Binding-site contacts:
Ligand atom C6 contacts residue GLY66 of chain 2.A at 4.0 Å.
Ligand atom C4 contacts residue GLY66 of chain 2.A at 4.5 Å.
Ligand atom O4 contacts residue GLY66 of chain 2.A at 4.3 Å.
Ligand atom C7 contacts residue ASN65 of chain 2.A at 4.2 Å.
Ligand atom C6 contacts residue PHE27 of chain 2.A at 3.9 Å (hydrophobic).
Ligand atom C7 contacts residue ASN28 of chain 2.A at 3.2 Å.
Ligand atom O5 contacts residue ASN65 of chain 2.A at 3.7 Å.
Ligand atom C8 contacts residue GLY66 of chain 2.A at 3.9 Å.
Ligand atom O5 contacts residue GLY66 of chain 2.A at 3.7 Å.
Ligand atom C1 contacts residue ASN65 of chain 2.A at 4.4 Å.
Ligand atom C4 contacts residue ASN28 of chain 2.A at 4.3 Å.
Ligand atom C6 contacts residue ASN65 of chain 2.A at 3.5 Å.
Ligand atom O7 contacts residue ASN28 of chain 2.A at 3.3 Å (h-bond).
Ligand atom C4 contacts residue PHE27 of chain 2.A at 3.5 Å (hydrophobic).
Ligand atom O4 contacts residue PHE27 of chain 2.A at 4.5 Å.
Ligand atom N2 contacts residue ASN28 of chain 2.A at 2.8 Å (h-bond).
Ligand atom C5 contacts residue ASN28 of chain 2.A at 3.7 Å.
Ligand atom C1 contacts residue ASN28 of chain 2.A at 1.4 Å.
Ligand atom C7 contacts residue GLY66 of chain 2.A at 4.1 Å.
Ligand atom C3 contacts residue ASN28 of chain 2.A at 3.8 Å.
Ligand atom C8 contacts residue ASN28 of chain 2.A at 4.3 Å.
Ligand atom C3 contacts residue PHE27 of chain 2.A at 4.2 Å (hydrophobic).
Ligand atom C2 contacts residue ASN28 of chain 2.A at 2.4 Å.
Ligand atom O5 contacts residue ASN28 of chain 2.A at 2.4 Å (h-bond).
Ligand atom C8 contacts residue ASN65 of chain 2.A at 3.5 Å.
Ligand atom C5 contacts residue GLY66 of chain 2.A at 3.4 Å.
Ligand atom C5 contacts residue PHE27 of chain 2.A at 3.7 Å (hydrophobic).
Ligand atom C5 contacts residue ASN65 of chain 2.A at 3.4 Å.
Ligand atom C1 contacts residue GLY66 of chain 2.A at 3.9 Å.
Ligand atom O7 contacts residue GLY66 of chain 2.A at 3.5 Å (h-bond).

Sequence of chain 2.A:
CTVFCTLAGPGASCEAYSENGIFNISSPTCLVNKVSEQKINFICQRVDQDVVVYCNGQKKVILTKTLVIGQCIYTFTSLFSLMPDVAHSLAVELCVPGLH

The small molecule below binds the protein below.
Small molecule (SMILES): CC(=O)N[C@H]1[C@H](O[C@H]2[C@H](O)[C@@H](NC(C)=O)CO[C@@H]2CO[C@@H]2O[C@@H](C)[C@@H](O)[C@@H](O)[C@@H]2O)O[C@H](CO)[C@@H](O[C@@H]2O[C@H](CO)[C@@H](O)[C@H](O)[C@@H]2O)[C@@H]1O